Sequence of chain 1.D:
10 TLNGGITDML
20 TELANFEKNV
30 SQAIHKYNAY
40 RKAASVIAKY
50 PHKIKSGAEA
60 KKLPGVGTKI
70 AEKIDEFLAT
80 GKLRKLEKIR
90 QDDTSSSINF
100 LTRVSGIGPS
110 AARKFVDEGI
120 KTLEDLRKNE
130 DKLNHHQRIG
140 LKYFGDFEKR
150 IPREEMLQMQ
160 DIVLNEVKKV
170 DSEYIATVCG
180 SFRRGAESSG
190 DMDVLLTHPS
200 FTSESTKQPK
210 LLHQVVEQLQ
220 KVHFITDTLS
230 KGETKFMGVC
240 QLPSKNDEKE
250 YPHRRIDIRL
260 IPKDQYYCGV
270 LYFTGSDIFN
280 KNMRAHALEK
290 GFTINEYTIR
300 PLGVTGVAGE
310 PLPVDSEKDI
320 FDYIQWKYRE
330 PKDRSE

Binding-site contacts:
Ligand atom C3' contacts residue GLY66 of chain 1.D at 3.8 Å.
Ligand atom O3' contacts residue GLY64 of chain 1.D at 3.6 Å.
Ligand atom P contacts residue LYS35 of chain 1.D at 3.7 Å.
Ligand atom OP1 contacts residue PRO63 of chain 1.D at 4.0 Å.
Ligand atom OP1 contacts residue GLY64 of chain 1.D at 3.0 Å (h-bond).
Ligand atom OP2 contacts residue THR67 of chain 1.D at 3.7 Å.
Ligand atom C3' contacts residue LYS68 of chain 1.D at 3.8 Å.
Ligand atom O6 contacts residue HIS34 of chain 1.D at 3.6 Å.
Ligand atom O5' contacts residue GLY66 of chain 1.D at 3.5 Å.
Ligand atom OP1 contacts residue LYS68 of chain 1.D at 3.7 Å.
Ligand atom OP1 contacts residue VAL65 of chain 1.D at 3.4 Å (h-bond).
Ligand atom OP1 contacts residue NA1 of chain 1.F at 2.3 Å (h-bond).
Ligand atom P contacts residue GLY66 of chain 1.D at 3.7 Å.
Ligand atom OP3 contacts residue LYS35 of chain 1.D at 2.7 Å (salt-bridge).
Ligand atom O3' contacts residue LYS68 of chain 1.D at 3.8 Å.
Ligand atom O3' contacts residue ILE69 of chain 1.D at 3.7 Å.
Ligand atom OP1 contacts residue GLY66 of chain 1.D at 2.9 Å (h-bond).
Ligand atom OP1 contacts residue TYR39 of chain 1.D at 3.9 Å.
Ligand atom OP1 contacts residue LEU62 of chain 1.D at 3.7 Å.
Ligand atom C5' contacts residue GLY66 of chain 1.D at 3.3 Å.
Ligand atom OP2 contacts residue LYS68 of chain 1.D at 3.3 Å.
Ligand atom OP1 contacts residue LYS35 of chain 1.D at 3.9 Å.
Ligand atom OP2 contacts residue NA1 of chain 1.F at 3.8 Å.
Ligand atom O4' contacts residue ALA38 of chain 1.D at 3.7 Å.
Ligand atom OP1 contacts residue LYS68 of chain 1.D at 3.6 Å (salt-bridge).
Ligand atom P contacts residue ILE69 of chain 1.D at 3.9 Å.
Ligand atom O5' contacts residue LYS35 of chain 1.D at 3.7 Å.
Ligand atom C6 contacts residue HIS34 of chain 1.D at 3.9 Å.
Ligand atom C5' contacts residue TYR39 of chain 1.D at 3.5 Å (hydrophobic).
Ligand atom C4' contacts residue GLY64 of chain 1.D at 3.5 Å.
Ligand atom OP1 contacts residue THR67 of chain 1.D at 3.7 Å.
Ligand atom C8 contacts residue LYS35 of chain 1.D at 3.6 Å.
Ligand atom C5' contacts residue GLY64 of chain 1.D at 3.4 Å.
Ligand atom OP2 contacts residue LYS68 of chain 1.D at 3.1 Å.
Ligand atom OP1 contacts residue ILE69 of chain 1.D at 2.9 Å (h-bond).
Ligand atom N7 contacts residue LYS35 of chain 1.D at 3.8 Å.
Ligand atom P contacts residue NA1 of chain 1.F at 3.4 Å.
Ligand atom N3 contacts residue ALA38 of chain 1.D at 3.5 Å.
Ligand atom OP1 contacts residue LYS72 of chain 1.D at 4.0 Å.
Ligand atom P contacts residue LYS68 of chain 1.D at 3.7 Å.

The protein below binds the small molecule below.
Small molecule (SMILES): Cc1cn([C@H]2C[C@H](O[P](=O)(O)OC[C@H]3O[C@@H](n4ccc(N)nc4=O)C[C@@H]3O[P](=O)(O)OC[C@H]3O[C@@H](n4cnc5c(=O)nc(N)[nH]c54)C[C@@H]3O[P](=O)(O)OC[C@H]3O[C@@H](n4cnc5c(=O)nc(N)[nH]c54)C[C@@H]3O)[C@@H](CO[P](=O)(O)O[C@H]3C[C@H](n4cnc5c(=O)nc(N)[nH]c54)O[C@@H]3COP(=O)(O)O)O2)c(=O)[nH]c1=O